The protein below binds the small molecule below.
Small molecule (SMILES): CC(=O)N[C@@H]1[C@@H](O)[C@H](O)[C@@H](CO)O[C@H]1O

Binding-site contacts:
Ligand atom C6 contacts residue LYS2 of chain 1.D at 4.4 Å.
Ligand atom O7 contacts residue GLN226 of chain 1.D at 3.0 Å (h-bond).
Ligand atom O6 contacts residue LYS2 of chain 1.D at 3.2 Å (salt-bridge).
Ligand atom C4 contacts residue ASN153 of chain 1.D at 4.2 Å.
Ligand atom C8 contacts residue GLN226 of chain 1.D at 4.0 Å.
Ligand atom C2 contacts residue ASN153 of chain 1.D at 2.5 Å.
Ligand atom C7 contacts residue GLN226 of chain 1.D at 3.8 Å.
Ligand atom O7 contacts residue ASN153 of chain 1.D at 3.2 Å (h-bond).
Ligand atom C7 contacts residue ASN153 of chain 1.D at 3.2 Å.
Ligand atom N2 contacts residue ASN153 of chain 1.D at 2.9 Å (h-bond).
Ligand atom C8 contacts residue ASN153 of chain 1.D at 4.3 Å.
Ligand atom C1 contacts residue ASN153 of chain 1.D at 1.4 Å.
Ligand atom C5 contacts residue ASN153 of chain 1.D at 3.6 Å.
Ligand atom C8 contacts residue SER204 of chain 1.D at 4.3 Å.
Ligand atom O5 contacts residue LYS2 of chain 1.D at 4.4 Å.
Ligand atom C3 contacts residue ASN153 of chain 1.D at 3.8 Å.
Ligand atom O5 contacts residue ASN153 of chain 1.D at 2.3 Å (h-bond).

Sequence of chain 1.D:
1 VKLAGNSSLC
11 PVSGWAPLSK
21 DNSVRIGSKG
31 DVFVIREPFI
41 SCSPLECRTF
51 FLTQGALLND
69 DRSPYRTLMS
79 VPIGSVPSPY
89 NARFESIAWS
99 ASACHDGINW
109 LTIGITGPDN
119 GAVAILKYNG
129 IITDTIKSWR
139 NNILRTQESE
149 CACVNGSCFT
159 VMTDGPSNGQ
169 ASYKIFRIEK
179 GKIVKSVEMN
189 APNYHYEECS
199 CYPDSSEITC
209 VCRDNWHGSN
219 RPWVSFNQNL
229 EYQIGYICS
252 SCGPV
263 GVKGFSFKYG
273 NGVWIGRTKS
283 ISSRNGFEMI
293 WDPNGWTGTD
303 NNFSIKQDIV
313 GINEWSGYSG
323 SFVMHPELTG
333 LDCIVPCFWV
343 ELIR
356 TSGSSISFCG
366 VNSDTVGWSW